Binding-site contacts:
Ligand atom O4 contacts residue ASN13 of chain 1.B at 4.2 Å.
Ligand atom C8 contacts residue ILE12 of chain 1.B at 4.0 Å (hydrophobic).
Ligand atom O6 contacts residue ASN13 of chain 1.B at 4.5 Å.
Ligand atom C6 contacts residue ASN13 of chain 1.B at 3.3 Å.
Ligand atom C6 contacts residue NAG1 of chain 1.F at 3.1 Å.
Ligand atom C2 contacts residue ASN13 of chain 1.B at 2.5 Å.
Ligand atom N2 contacts residue ASN13 of chain 1.B at 3.7 Å.
Ligand atom C1 contacts residue ASN13 of chain 1.B at 1.5 Å.
Ligand atom C5 contacts residue ASN13 of chain 1.B at 2.9 Å.
Ligand atom O5 contacts residue NAG1 of chain 1.F at 4.0 Å.
Ligand atom O7 contacts residue ASN13 of chain 1.B at 4.0 Å.
Ligand atom C7 contacts residue ASN13 of chain 1.B at 4.2 Å.
Ligand atom C3 contacts residue ASN13 of chain 1.B at 3.2 Å.
Ligand atom N2 contacts residue ILE12 of chain 1.B at 4.4 Å.
Ligand atom C1 contacts residue NAG1 of chain 1.F at 4.4 Å.
Ligand atom C5 contacts residue NAG1 of chain 1.F at 4.2 Å.
Ligand atom O5 contacts residue ASN13 of chain 1.B at 2.4 Å (h-bond).
Ligand atom O6 contacts residue NAG1 of chain 1.F at 4.0 Å.
Ligand atom C7 contacts residue ILE12 of chain 1.B at 4.3 Å (hydrophobic).
Ligand atom O3 contacts residue ASN13 of chain 1.B at 3.3 Å (h-bond).
Ligand atom C1 contacts residue ILE12 of chain 1.B at 4.5 Å (hydrophobic).
Ligand atom O7 contacts residue ILE12 of chain 1.B at 4.4 Å.
Ligand atom C4 contacts residue ASN13 of chain 1.B at 2.9 Å.

Sequence of chain 1.B:
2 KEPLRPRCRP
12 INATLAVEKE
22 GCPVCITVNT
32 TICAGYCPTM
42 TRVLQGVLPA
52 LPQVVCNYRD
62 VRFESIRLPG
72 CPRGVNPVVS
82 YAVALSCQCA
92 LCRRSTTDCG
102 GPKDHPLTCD

The small molecule below binds the protein below.
Small molecule (SMILES): CC(=O)N[C@@H]1[C@@H](O)[C@H](O)[C@@H](CO)O[C@H]1O